Sequence of chain 1.C:
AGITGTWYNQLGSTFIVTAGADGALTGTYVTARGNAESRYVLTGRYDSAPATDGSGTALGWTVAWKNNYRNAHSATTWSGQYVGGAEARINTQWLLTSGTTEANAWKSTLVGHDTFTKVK

This small molecule binds to this protein.
Small molecule (SMILES): NCCCC[C@@H](C=O)NC(=O)[C@H](CCC(=O)O)NC(=O)[C@H](Cc1ccccc1)NC(=O)[C@H](CCC(N)=O)NC(=O)[C@@H]1C=CCN1C(=O)[C@@H](N)Cc1cnc[nH]1

Binding-site contacts:
Ligand atom NE2 contacts residue LEU98 of chain 1.C at 3.9 Å.
Ligand atom NE2 contacts residue TRP67 of chain 1.C at 3.6 Å.
Ligand atom NE2 contacts residue THR78 of chain 1.C at 2.8 Å (h-bond).
Ligand atom CE1 contacts residue SER76 of chain 1.C at 4.0 Å.
Ligand atom CZ contacts residue TRP96 of chain 1.C at 3.4 Å (hydrophobic).
Ligand atom OE2 contacts residue ARG72 of chain 1.C at 2.9 Å (salt-bridge).
Ligand atom CB contacts residue TYR42 of chain 1.C at 3.6 Å (hydrophobic).
Ligand atom O contacts residue ALA34 of chain 1.C at 2.9 Å.
Ligand atom NE2 contacts residue TRP67 of chain 1.C at 3.8 Å.
Ligand atom CB contacts residue TRP67 of chain 1.C at 3.9 Å (hydrophobic).
Ligand atom CG contacts residue THR33 of chain 1.C at 3.7 Å.
Ligand atom O contacts residue THR33 of chain 1.C at 3.2 Å.
Ligand atom CD2 contacts residue TRP108 of chain 1.B at 3.1 Å (hydrophobic).
Ligand atom OE1 contacts residue TRP80 of chain 1.C at 3.6 Å.
Ligand atom CD contacts residue TRP80 of chain 1.C at 3.9 Å (hydrophobic).
Ligand atom CE1 contacts residue TRP108 of chain 1.B at 3.6 Å (hydrophobic).
Ligand atom OE1 contacts residue THR33 of chain 1.C at 2.6 Å (h-bond).
Ligand atom CD contacts residue ALA74 of chain 1.C at 3.9 Å (hydrophobic).
Ligand atom CZ contacts residue TRP108 of chain 1.B at 3.7 Å (hydrophobic).
Ligand atom CG contacts residue TYR42 of chain 1.C at 3.8 Å (hydrophobic).
Ligand atom CB contacts residue TRP108 of chain 1.B at 3.6 Å (hydrophobic).
Ligand atom CD1 contacts residue TRP108 of chain 1.B at 3.6 Å (hydrophobic).
Ligand atom CG contacts residue TRP67 of chain 1.C at 4.0 Å (hydrophobic).
Ligand atom OE1 contacts residue TRP96 of chain 1.C at 3.8 Å.
Ligand atom CE1 contacts residue TRP67 of chain 1.C at 3.5 Å (hydrophobic).
Ligand atom CB contacts residue ARG72 of chain 1.C at 3.9 Å.
Ligand atom CD contacts residue THR78 of chain 1.C at 4.0 Å.
Ligand atom CD2 contacts residue SER76 of chain 1.C at 3.6 Å.
Ligand atom CB contacts residue TRP108 of chain 1.B at 3.7 Å (hydrophobic).
Ligand atom CG contacts residue TRP108 of chain 1.B at 3.4 Å (hydrophobic).
Ligand atom NE2 contacts residue SER76 of chain 1.C at 2.9 Å (h-bond).
Ligand atom CD contacts residue ARG72 of chain 1.C at 3.4 Å.
Ligand atom OE1 contacts residue ARG35 of chain 1.C at 3.9 Å.
Ligand atom CA contacts residue TRP67 of chain 1.C at 4.0 Å (hydrophobic).
Ligand atom CD contacts residue THR33 of chain 1.C at 3.5 Å.
Ligand atom CE2 contacts residue TRP108 of chain 1.B at 3.4 Å (hydrophobic).
Ligand atom C contacts residue THR33 of chain 1.C at 4.0 Å.
Ligand atom OE1 contacts residue SER40 of chain 1.C at 3.5 Å (h-bond).
Ligand atom OE1 contacts residue ARG72 of chain 1.C at 2.6 Å (salt-bridge).
Ligand atom CB contacts residue TRP67 of chain 1.C at 3.7 Å (hydrophobic).

Sequence of chain 1.B:
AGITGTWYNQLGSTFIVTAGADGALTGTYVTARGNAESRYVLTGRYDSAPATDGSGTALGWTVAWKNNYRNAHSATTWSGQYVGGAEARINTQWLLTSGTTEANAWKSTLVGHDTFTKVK